Binding-site contacts:
Ligand atom C4 contacts residue ASN154 of chain 2.A at 4.2 Å.
Ligand atom C3 contacts residue ASN154 of chain 2.A at 3.9 Å.
Ligand atom C8 contacts residue ASN154 of chain 2.A at 3.9 Å.
Ligand atom C2 contacts residue ASN154 of chain 2.A at 2.5 Å.
Ligand atom C1 contacts residue SER156 of chain 2.A at 3.3 Å.
Ligand atom C5 contacts residue ASN154 of chain 2.A at 3.6 Å.
Ligand atom O5 contacts residue ASN154 of chain 2.A at 2.4 Å (h-bond).
Ligand atom O5 contacts residue SER156 of chain 2.A at 3.9 Å.
Ligand atom N2 contacts residue ASN154 of chain 2.A at 3.0 Å (h-bond).
Ligand atom O7 contacts residue ASN154 of chain 2.A at 3.6 Å.
Ligand atom C2 contacts residue SER156 of chain 2.A at 4.3 Å.
Ligand atom N2 contacts residue SER156 of chain 2.A at 4.2 Å.
Ligand atom C5 contacts residue SER156 of chain 2.A at 3.9 Å.
Ligand atom C1 contacts residue ASN154 of chain 2.A at 1.4 Å.
Ligand atom C7 contacts residue ASN154 of chain 2.A at 3.4 Å.

Sequence of chain 2.A:
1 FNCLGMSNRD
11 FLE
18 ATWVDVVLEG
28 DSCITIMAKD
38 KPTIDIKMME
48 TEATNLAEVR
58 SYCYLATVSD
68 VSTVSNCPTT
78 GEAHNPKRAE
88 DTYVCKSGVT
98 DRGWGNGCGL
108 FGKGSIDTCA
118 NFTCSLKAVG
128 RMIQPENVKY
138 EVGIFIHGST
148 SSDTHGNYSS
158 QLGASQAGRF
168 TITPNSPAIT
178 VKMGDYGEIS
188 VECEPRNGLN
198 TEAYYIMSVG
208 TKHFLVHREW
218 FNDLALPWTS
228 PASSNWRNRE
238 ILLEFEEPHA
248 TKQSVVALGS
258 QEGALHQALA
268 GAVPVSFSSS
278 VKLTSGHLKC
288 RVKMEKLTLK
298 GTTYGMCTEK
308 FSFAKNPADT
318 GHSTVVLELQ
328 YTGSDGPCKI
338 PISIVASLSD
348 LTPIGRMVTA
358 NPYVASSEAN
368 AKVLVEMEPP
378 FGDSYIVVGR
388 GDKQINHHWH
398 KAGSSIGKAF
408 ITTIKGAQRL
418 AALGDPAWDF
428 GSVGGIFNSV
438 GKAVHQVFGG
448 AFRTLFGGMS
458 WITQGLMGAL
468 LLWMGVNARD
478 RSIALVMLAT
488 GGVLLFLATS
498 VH

This protein binds this small molecule.
Small molecule (SMILES): CC(=O)N[C@@H]1[C@@H](O)[C@H](O)[C@@H](CO)O[C@H]1O